Binding-site contacts:
Ligand atom O5 contacts residue ASN560 of chain 1.A at 2.3 Å (h-bond).
Ligand atom C7 contacts residue ASN560 of chain 1.A at 3.3 Å.
Ligand atom O7 contacts residue ASN560 of chain 1.A at 3.4 Å (h-bond).
Ligand atom C1 contacts residue GLN559 of chain 1.A at 4.2 Å.
Ligand atom O5 contacts residue GLN559 of chain 1.A at 3.8 Å.
Ligand atom C4 contacts residue ASN560 of chain 1.A at 4.2 Å.
Ligand atom C3 contacts residue ASN560 of chain 1.A at 3.7 Å.
Ligand atom C5 contacts residue ASN560 of chain 1.A at 3.6 Å.
Ligand atom C8 contacts residue THR529 of chain 1.A at 3.5 Å.
Ligand atom C8 contacts residue ASN560 of chain 1.A at 4.5 Å.
Ligand atom O6 contacts residue GLN559 of chain 1.A at 4.3 Å.
Ligand atom C5 contacts residue GLN559 of chain 1.A at 3.8 Å.
Ligand atom C7 contacts residue THR529 of chain 1.A at 4.5 Å.
Ligand atom C6 contacts residue GLN559 of chain 1.A at 3.9 Å.
Ligand atom N2 contacts residue ASN560 of chain 1.A at 2.8 Å (h-bond).
Ligand atom C8 contacts residue SER526 of chain 1.A at 4.0 Å.
Ligand atom C2 contacts residue ASN560 of chain 1.A at 2.3 Å.
Ligand atom C1 contacts residue ASN560 of chain 1.A at 1.4 Å.

This protein binds this small molecule.
Small molecule (SMILES): CC(=O)N[C@@H]1[C@@H](O)[C@H](O)[C@@H](CO)O[C@H]1O

Sequence of chain 1.A:
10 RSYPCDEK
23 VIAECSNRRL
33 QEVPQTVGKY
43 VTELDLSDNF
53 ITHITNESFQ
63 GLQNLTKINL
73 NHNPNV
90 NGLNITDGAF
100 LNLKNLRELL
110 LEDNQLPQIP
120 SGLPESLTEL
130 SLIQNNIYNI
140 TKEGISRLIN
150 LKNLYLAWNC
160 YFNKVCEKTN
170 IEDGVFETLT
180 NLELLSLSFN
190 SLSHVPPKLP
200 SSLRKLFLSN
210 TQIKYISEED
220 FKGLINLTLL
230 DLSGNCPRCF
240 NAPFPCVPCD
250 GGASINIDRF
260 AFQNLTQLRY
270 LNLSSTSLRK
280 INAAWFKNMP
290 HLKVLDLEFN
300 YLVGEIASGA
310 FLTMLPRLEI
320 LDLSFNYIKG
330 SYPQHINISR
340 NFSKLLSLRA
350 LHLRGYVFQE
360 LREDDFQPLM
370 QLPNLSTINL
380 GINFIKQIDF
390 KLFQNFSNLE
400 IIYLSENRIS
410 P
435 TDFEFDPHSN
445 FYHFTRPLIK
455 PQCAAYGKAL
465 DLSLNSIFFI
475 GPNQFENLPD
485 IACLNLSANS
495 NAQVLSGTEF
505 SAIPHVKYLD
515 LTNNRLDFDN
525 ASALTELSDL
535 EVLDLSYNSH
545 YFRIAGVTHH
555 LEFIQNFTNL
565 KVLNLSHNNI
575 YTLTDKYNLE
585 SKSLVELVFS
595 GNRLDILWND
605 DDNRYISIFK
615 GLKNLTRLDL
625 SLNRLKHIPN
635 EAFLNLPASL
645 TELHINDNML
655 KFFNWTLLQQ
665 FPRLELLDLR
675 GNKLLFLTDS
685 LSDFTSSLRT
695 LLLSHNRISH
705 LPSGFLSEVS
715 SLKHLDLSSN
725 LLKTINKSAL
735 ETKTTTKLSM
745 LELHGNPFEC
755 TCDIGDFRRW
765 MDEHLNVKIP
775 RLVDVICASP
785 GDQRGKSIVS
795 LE